Binding-site contacts:
Ligand atom CAB contacts residue ACT1 of chain 1.SA at 3.9 Å.
Ligand atom CAL contacts residue PHE54 of chain 1.E at 3.6 Å (hydrophobic).
Ligand atom C5 contacts residue ILE216 of chain 1.E at 3.8 Å (hydrophobic).
Ligand atom C2 contacts residue ILE102 of chain 1.E at 3.8 Å (hydrophobic).
Ligand atom C4 contacts residue ILE216 of chain 1.E at 3.8 Å (hydrophobic).
Ligand atom C6 contacts residue PHE54 of chain 1.E at 3.5 Å (hydrophobic).
Ligand atom CAG contacts residue THR106 of chain 1.E at 3.9 Å.
Ligand atom CAE contacts residue GLN6 of chain 1.F at 3.9 Å.
Ligand atom C2 contacts residue THR100 of chain 1.E at 3.8 Å.
Ligand atom N3 contacts residue PHE54 of chain 1.E at 3.7 Å.
Ligand atom CAR contacts residue PHE54 of chain 1.E at 3.9 Å (hydrophobic).
Ligand atom CAR contacts residue ACT1 of chain 1.SA at 3.6 Å.
Ligand atom NAO contacts residue ILE216 of chain 1.E at 3.6 Å.
Ligand atom NAO contacts residue ACT1 of chain 1.SA at 3.2 Å.
Ligand atom C2 contacts residue PRO83 of chain 1.E at 3.6 Å (hydrophobic).
Ligand atom N1 contacts residue ALA101 of chain 1.E at 3.6 Å.
Ligand atom NAD contacts residue PHE54 of chain 1.E at 4.0 Å.
Ligand atom C5 contacts residue PHE54 of chain 1.E at 3.4 Å (hydrophobic).
Ligand atom CAT contacts residue ACT1 of chain 1.SA at 3.4 Å.
Ligand atom NAW contacts residue ILE216 of chain 1.E at 3.6 Å.
Ligand atom CAJ contacts residue GLN6 of chain 1.F at 3.6 Å.
Ligand atom N3 contacts residue ILE216 of chain 1.E at 3.8 Å.
Ligand atom C2 contacts residue ILE216 of chain 1.E at 3.7 Å (hydrophobic).
Ligand atom N1 contacts residue PHE54 of chain 1.E at 3.8 Å.
Ligand atom CAQ contacts residue ACT1 of chain 1.SA at 3.4 Å.
Ligand atom CAA contacts residue PHE54 of chain 1.E at 3.7 Å (hydrophobic).
Ligand atom C4 contacts residue PHE54 of chain 1.E at 3.7 Å (hydrophobic).
Ligand atom N1 contacts residue ILE102 of chain 1.E at 3.0 Å (h-bond).
Ligand atom C6 contacts residue ILE102 of chain 1.E at 3.8 Å (hydrophobic).
Ligand atom CAC contacts residue ILE216 of chain 1.E at 3.9 Å (hydrophobic).
Ligand atom CAF contacts residue ASP32 of chain 1.E at 3.4 Å.
Ligand atom C2 contacts residue PHE54 of chain 1.E at 3.8 Å (hydrophobic).
Ligand atom CAB contacts residue ILE41 of chain 1.E at 3.5 Å (hydrophobic).
Ligand atom CAL contacts residue ACT1 of chain 1.SA at 3.4 Å.
Ligand atom N1 contacts residue ILE216 of chain 1.E at 3.8 Å.
Ligand atom CAC contacts residue ASP217 of chain 1.E at 3.5 Å.
Ligand atom CAK contacts residue GLN109 of chain 1.E at 3.8 Å.
Ligand atom NAD contacts residue ILE102 of chain 1.E at 2.9 Å (h-bond).
Ligand atom CAR contacts residue ILE216 of chain 1.E at 3.6 Å (hydrophobic).
Ligand atom CAI contacts residue ILE206 of chain 1.E at 3.8 Å (hydrophobic).

The small molecule below binds the protein below.
Small molecule (SMILES): CC(C)(C)n1nc(-c2cccc3ccccc23)c2c(N)ncnc21

Sequence of chain 1.F:
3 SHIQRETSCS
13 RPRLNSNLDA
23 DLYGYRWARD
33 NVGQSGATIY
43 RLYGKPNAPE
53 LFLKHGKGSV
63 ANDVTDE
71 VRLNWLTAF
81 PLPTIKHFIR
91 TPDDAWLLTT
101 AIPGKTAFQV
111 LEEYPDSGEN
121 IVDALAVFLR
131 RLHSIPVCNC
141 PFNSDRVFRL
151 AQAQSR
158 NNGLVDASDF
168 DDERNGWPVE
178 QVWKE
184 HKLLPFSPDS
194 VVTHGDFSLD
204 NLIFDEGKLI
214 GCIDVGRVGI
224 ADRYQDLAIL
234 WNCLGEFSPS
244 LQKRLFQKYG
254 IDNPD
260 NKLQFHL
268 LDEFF

Sequence of chain 1.E:
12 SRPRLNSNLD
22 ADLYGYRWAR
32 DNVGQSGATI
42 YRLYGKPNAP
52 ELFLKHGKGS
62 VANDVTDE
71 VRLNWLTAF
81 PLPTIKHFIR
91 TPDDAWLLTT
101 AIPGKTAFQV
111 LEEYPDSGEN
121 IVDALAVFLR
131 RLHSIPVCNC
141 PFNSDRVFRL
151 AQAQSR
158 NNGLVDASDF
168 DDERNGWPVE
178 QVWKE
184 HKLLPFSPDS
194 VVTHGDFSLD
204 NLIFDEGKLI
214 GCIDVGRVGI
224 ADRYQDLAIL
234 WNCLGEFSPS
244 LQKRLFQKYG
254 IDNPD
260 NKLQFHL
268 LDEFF